Binding-site contacts:
Ligand atom C6 contacts residue LYS131 of chain 1.B at 3.6 Å.
Ligand atom C8 contacts residue SER120 of chain 1.B at 3.5 Å.
Ligand atom O5 contacts residue LYS131 of chain 1.B at 3.2 Å (salt-bridge).
Ligand atom C7 contacts residue ASN122 of chain 1.B at 3.9 Å.
Ligand atom C7 contacts residue GLN100 of chain 1.B at 3.5 Å.
Ligand atom C8 contacts residue PHE121 of chain 1.B at 3.8 Å (hydrophobic).
Ligand atom C4 contacts residue ASN122 of chain 1.B at 4.2 Å.
Ligand atom C8 contacts residue ASN122 of chain 1.B at 4.5 Å.
Ligand atom O3 contacts residue GLN100 of chain 1.B at 3.8 Å.
Ligand atom O5 contacts residue ASN122 of chain 1.B at 2.4 Å (h-bond).
Ligand atom C2 contacts residue ASN122 of chain 1.B at 2.5 Å.
Ligand atom C1 contacts residue LYS131 of chain 1.B at 4.2 Å.
Ligand atom C3 contacts residue ASN122 of chain 1.B at 3.8 Å.
Ligand atom N2 contacts residue ASN122 of chain 1.B at 2.9 Å (h-bond).
Ligand atom C1 contacts residue ASN122 of chain 1.B at 1.4 Å.
Ligand atom C8 contacts residue GLN100 of chain 1.B at 3.7 Å.
Ligand atom C5 contacts residue LYS131 of chain 1.B at 4.0 Å.
Ligand atom O7 contacts residue GLN100 of chain 1.B at 3.0 Å (h-bond).
Ligand atom O7 contacts residue ASN122 of chain 1.B at 4.4 Å.
Ligand atom C5 contacts residue ASN122 of chain 1.B at 3.7 Å.

Sequence of chain 1.B:
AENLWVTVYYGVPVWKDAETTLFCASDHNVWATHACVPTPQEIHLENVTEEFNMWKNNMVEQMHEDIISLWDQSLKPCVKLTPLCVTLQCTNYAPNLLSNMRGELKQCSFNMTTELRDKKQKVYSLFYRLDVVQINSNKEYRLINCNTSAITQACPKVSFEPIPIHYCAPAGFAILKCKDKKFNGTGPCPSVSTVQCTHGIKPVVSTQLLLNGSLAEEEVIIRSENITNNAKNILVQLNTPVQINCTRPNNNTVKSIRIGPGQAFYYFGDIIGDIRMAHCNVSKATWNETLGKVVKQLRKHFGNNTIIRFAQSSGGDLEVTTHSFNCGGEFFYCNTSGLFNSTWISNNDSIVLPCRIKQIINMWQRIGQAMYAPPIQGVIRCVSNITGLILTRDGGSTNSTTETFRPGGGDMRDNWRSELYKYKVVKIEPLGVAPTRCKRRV

A protein and the small-molecule ligand that binds it are described below.
Small molecule (SMILES): CC(=O)N[C@@H]1[C@@H](O)[C@H](O)[C@@H](CO)O[C@H]1O